Sequence of chain 1.E:
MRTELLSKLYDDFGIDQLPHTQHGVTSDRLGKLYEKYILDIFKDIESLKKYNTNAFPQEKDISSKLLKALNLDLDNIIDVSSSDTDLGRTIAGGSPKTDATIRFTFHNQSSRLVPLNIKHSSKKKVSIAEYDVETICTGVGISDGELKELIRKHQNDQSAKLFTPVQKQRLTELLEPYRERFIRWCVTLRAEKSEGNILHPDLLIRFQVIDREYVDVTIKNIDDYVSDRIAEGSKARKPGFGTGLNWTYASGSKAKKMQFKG

Binding-site contacts:
Ligand atom N4 contacts residue TYR249 of chain 1.E at 3.1 Å (h-bond).
Ligand atom N2 contacts residue DC3 of chain 1.A at 2.9 Å (h-bond).
Ligand atom N3 contacts residue DG6 of chain 1.A at 2.9 Å (h-bond).
Ligand atom C2 contacts residue DG7 of chain 1.A at 3.4 Å.
Ligand atom N3 contacts residue DG7 of chain 1.A at 2.9 Å (h-bond).
Ligand atom N1 contacts residue DC4 of chain 1.A at 3.0 Å (h-bond).
Ligand atom N2 contacts residue DC5 of chain 1.A at 2.8 Å (h-bond).
Ligand atom N4 contacts residue GLN259 of chain 1.E at 3.5 Å (h-bond).
Ligand atom O6 contacts residue DC2 of chain 1.A at 2.9 Å (h-bond).
Ligand atom N2 contacts residue DC2 of chain 1.A at 2.9 Å (h-bond).
Ligand atom O6 contacts residue DC4 of chain 1.A at 2.9 Å (h-bond).
Ligand atom N1 contacts residue DG6 of chain 1.A at 3.4 Å (h-bond).
Ligand atom N4 contacts residue DG9 of chain 1.A at 3.0 Å (h-bond).
Ligand atom O2 contacts residue DG9 of chain 1.A at 2.9 Å (h-bond).
Ligand atom OP2 contacts residue ALA160 of chain 1.E at 3.0 Å (h-bond).
Ligand atom C2 contacts residue DG6 of chain 1.A at 3.4 Å.
Ligand atom C6 contacts residue TYR249 of chain 1.E at 3.3 Å (hydrophobic).
Ligand atom O2 contacts residue DG7 of chain 1.A at 2.8 Å (h-bond).
Ligand atom N4 contacts residue DG7 of chain 1.A at 2.9 Å (h-bond).
Ligand atom O6 contacts residue DC1 of chain 1.A at 2.8 Å (h-bond).
Ligand atom N2 contacts residue DC4 of chain 1.A at 2.9 Å (h-bond).
Ligand atom O6 contacts residue DC3 of chain 1.A at 2.8 Å (h-bond).
Ligand atom O6 contacts residue DC5 of chain 1.A at 2.8 Å (h-bond).
Ligand atom OP1 contacts residue LYS161 of chain 1.E at 3.1 Å (salt-bridge).
Ligand atom N7 contacts residue SER251 of chain 1.E at 2.8 Å (h-bond).
Ligand atom N3 contacts residue DG9 of chain 1.A at 3.0 Å (h-bond).
Ligand atom N2 contacts residue DC1 of chain 1.A at 2.9 Å (h-bond).
Ligand atom N4 contacts residue DG8 of chain 1.A at 2.9 Å (h-bond).
Ligand atom N1 contacts residue DC2 of chain 1.A at 3.0 Å (h-bond).
Ligand atom N3 contacts residue DG8 of chain 1.A at 2.9 Å (h-bond).
Ligand atom O2 contacts residue DG6 of chain 1.A at 2.7 Å (h-bond).
Ligand atom N1 contacts residue DC5 of chain 1.A at 2.9 Å (h-bond).
Ligand atom OP1 contacts residue ALA160 of chain 1.E at 3.4 Å.
Ligand atom C6 contacts residue DG6 of chain 1.A at 3.4 Å.
Ligand atom C5 contacts residue THR248 of chain 1.E at 3.3 Å.
Ligand atom N4 contacts residue DG6 of chain 1.A at 3.0 Å (h-bond).
Ligand atom N1 contacts residue DC3 of chain 1.A at 2.9 Å (h-bond).
Ligand atom O2 contacts residue DG8 of chain 1.A at 2.8 Å (h-bond).
Ligand atom N1 contacts residue DC1 of chain 1.A at 2.9 Å (h-bond).
Ligand atom N4 contacts residue THR248 of chain 1.E at 2.9 Å (h-bond).

The small molecule below binds the protein below.
Small molecule (SMILES): Nc1ccn([C@H]2C[C@H](O[P](=O)(O)OC[C@H]3O[C@@H](n4ccc(N)nc4=O)C[C@@H]3O[P](=O)(O)OC[C@H]3O[C@@H](n4ccc(N)nc4=O)C[C@@H]3O[P](=O)(O)OC[C@H]3O[C@@H](n4ccc(N)nc4=O)C[C@@H]3O[P](=O)(O)OC[C@H]3O[C@@H](n4cnc5c(=O)nc(N)[nH]c54)C[C@@H]3O[P](=O)(O)OC[C@H]3O[C@@H](n4cnc5c(=O)nc(N)[nH]c54)C[C@@H]3O[P](=O)(O)OC[C@H]3O[C@@H](n4cnc5c(=O)nc(N)[nH]c54)C[C@@H]3O[P](=O)(O)OC[C@H]3O[C@@H](n4cnc5c(=O)nc(N)[nH]c54)C[C@@H]3O[P](=O)(O)OC[C@H]3O[C@@H](n4cnc5c(=O)nc(N)[nH]c54)C[C@@H]3O)[C@@H](CO)O2)c(=O)n1